Sequence of chain 1.B:
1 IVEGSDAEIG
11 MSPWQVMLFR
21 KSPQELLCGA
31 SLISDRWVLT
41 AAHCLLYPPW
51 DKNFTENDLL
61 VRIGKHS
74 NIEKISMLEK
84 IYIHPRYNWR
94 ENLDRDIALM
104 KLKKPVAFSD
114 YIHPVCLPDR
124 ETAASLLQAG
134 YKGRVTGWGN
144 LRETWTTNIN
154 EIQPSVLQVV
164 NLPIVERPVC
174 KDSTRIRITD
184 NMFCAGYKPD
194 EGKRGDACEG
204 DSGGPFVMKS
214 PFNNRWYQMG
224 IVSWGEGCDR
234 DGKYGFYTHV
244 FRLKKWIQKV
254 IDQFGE

The small molecule below binds the protein below.
Small molecule (SMILES): CC(=O)N[C@@H]1[C@@H](O)[C@H](O)[C@@H](CO)O[C@H]1O

Binding-site contacts:
Ligand atom O3 contacts residue ASN53 of chain 1.B at 4.0 Å.
Ligand atom O4 contacts residue LEU46 of chain 1.B at 4.0 Å.
Ligand atom O6 contacts residue LEU46 of chain 1.B at 4.3 Å.
Ligand atom C6 contacts residue ASN53 of chain 1.B at 3.7 Å.
Ligand atom C2 contacts residue ASN53 of chain 1.B at 2.9 Å.
Ligand atom C5 contacts residue LEU46 of chain 1.B at 4.5 Å (hydrophobic).
Ligand atom O6 contacts residue PRO48 of chain 1.B at 3.9 Å.
Ligand atom C4 contacts residue ASN53 of chain 1.B at 3.5 Å.
Ligand atom C3 contacts residue ASN53 of chain 1.B at 3.7 Å.
Ligand atom C5 contacts residue ASN53 of chain 1.B at 3.3 Å.
Ligand atom O6 contacts residue TRP92 of chain 1.B at 4.1 Å.
Ligand atom C6 contacts residue PRO48 of chain 1.B at 4.0 Å (hydrophobic).
Ligand atom N2 contacts residue ASN53 of chain 1.B at 3.8 Å.
Ligand atom C1 contacts residue ASN53 of chain 1.B at 1.4 Å.
Ligand atom O5 contacts residue ASN53 of chain 1.B at 2.3 Å (h-bond).
Ligand atom C6 contacts residue LEU46 of chain 1.B at 4.1 Å (hydrophobic).
Ligand atom C4 contacts residue LEU46 of chain 1.B at 3.8 Å (hydrophobic).